Sequence of chain 1.C:
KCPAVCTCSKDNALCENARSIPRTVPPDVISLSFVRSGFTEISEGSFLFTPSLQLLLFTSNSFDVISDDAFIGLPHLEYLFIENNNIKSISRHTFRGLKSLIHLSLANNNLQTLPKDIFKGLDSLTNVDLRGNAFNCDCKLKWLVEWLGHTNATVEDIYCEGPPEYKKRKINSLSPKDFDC

This protein binds this small molecule.
Small molecule (SMILES): CC(=O)N[C@@H]1[C@@H](O)[C@H](O)[C@@H](CO)O[C@H]1O

Binding-site contacts:
Ligand atom N2 contacts residue ASN161 of chain 1.C at 2.9 Å (h-bond).
Ligand atom C2 contacts residue ASN161 of chain 1.C at 2.6 Å.
Ligand atom C1 contacts residue ASN161 of chain 1.C at 1.4 Å.
Ligand atom C4 contacts residue ASN161 of chain 1.C at 4.3 Å.
Ligand atom C7 contacts residue ASN161 of chain 1.C at 3.9 Å.
Ligand atom C3 contacts residue ASN161 of chain 1.C at 3.8 Å.
Ligand atom O5 contacts residue ASN161 of chain 1.C at 2.5 Å (h-bond).
Ligand atom C5 contacts residue ASN161 of chain 1.C at 3.7 Å.